This small molecule binds to this protein.
Small molecule (SMILES): NCCCC(=O)O

Sequence of chain 1.B:
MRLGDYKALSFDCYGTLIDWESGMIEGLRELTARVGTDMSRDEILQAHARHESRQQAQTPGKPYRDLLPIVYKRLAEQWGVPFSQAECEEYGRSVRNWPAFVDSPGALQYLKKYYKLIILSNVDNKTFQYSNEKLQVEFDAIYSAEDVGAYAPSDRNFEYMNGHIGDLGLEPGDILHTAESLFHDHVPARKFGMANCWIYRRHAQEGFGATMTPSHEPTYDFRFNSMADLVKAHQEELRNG

Binding-site contacts:
Ligand atom N contacts residue ASP46 of chain 1.B at 4.2 Å.
Ligand atom CB contacts residue TYR48 of chain 1.B at 4.0 Å (hydrophobic).
Ligand atom CG contacts residue ASP219 of chain 1.B at 4.1 Å.
Ligand atom C contacts residue ASP46 of chain 1.B at 2.4 Å.
Ligand atom C contacts residue TYR48 of chain 1.B at 3.4 Å (hydrophobic).
Ligand atom OXT contacts residue TYR48 of chain 1.B at 3.8 Å.
Ligand atom C contacts residue SER155 of chain 1.B at 3.5 Å.
Ligand atom C contacts residue ASN156 of chain 1.B at 3.6 Å.
Ligand atom CD contacts residue TRP54 of chain 1.B at 3.8 Å (hydrophobic).
Ligand atom CD contacts residue HIS218 of chain 1.B at 3.4 Å.
Ligand atom CD contacts residue ASP46 of chain 1.B at 3.7 Å.
Ligand atom CB contacts residue ASP46 of chain 1.B at 2.4 Å.
Ligand atom CB contacts residue ASN156 of chain 1.B at 4.4 Å.
Ligand atom O contacts residue SER155 of chain 1.B at 2.8 Å (h-bond).
Ligand atom O contacts residue ASN156 of chain 1.B at 3.7 Å.
Ligand atom CD contacts residue TYR48 of chain 1.B at 3.5 Å (hydrophobic).
Ligand atom O contacts residue CYS47 of chain 1.B at 2.8 Å (h-bond).
Ligand atom OXT contacts residue ASN156 of chain 1.B at 3.0 Å (h-bond).
Ligand atom O contacts residue TYR48 of chain 1.B at 3.0 Å (h-bond).
Ligand atom O contacts residue ASP46 of chain 1.B at 2.6 Å (salt-bridge).
Ligand atom CG contacts residue TYR48 of chain 1.B at 3.3 Å (hydrophobic).
Ligand atom OXT contacts residue SER155 of chain 1.B at 3.5 Å (h-bond).
Ligand atom OXT contacts residue ASP46 of chain 1.B at 3.4 Å (salt-bridge).
Ligand atom O contacts residue LEU154 of chain 1.B at 3.9 Å.
Ligand atom C contacts residue CYS47 of chain 1.B at 3.8 Å (hydrophobic).
Ligand atom CG contacts residue CYS47 of chain 1.B at 4.0 Å (hydrophobic).
Ligand atom N contacts residue TYR48 of chain 1.B at 3.0 Å (h-bond).
Ligand atom CB contacts residue HIS218 of chain 1.B at 3.8 Å.
Ligand atom CB contacts residue ASP219 of chain 1.B at 3.7 Å.
Ligand atom CG contacts residue ASP46 of chain 1.B at 1.4 Å.
Ligand atom N contacts residue TRP54 of chain 1.B at 3.2 Å.